This protein binds this small molecule.
Small molecule (SMILES): C[C@@H]1O[C@@H](CC(=O)O)[C@@H](O)[C@H](O)[C@@H]1O

Binding-site contacts:
Ligand atom C4 contacts residue ASP96 of chain 2.B at 3.5 Å.
Ligand atom O3 contacts residue ASP99 of chain 2.B at 2.6 Å (salt-bridge).
Ligand atom C4 contacts residue ASP104 of chain 2.B at 3.3 Å.
Ligand atom C3 contacts residue ASP104 of chain 2.B at 3.8 Å.
Ligand atom C3 contacts residue ASP99 of chain 2.B at 3.2 Å.
Ligand atom C5 contacts residue LYS1 of chain 2.D at 3.4 Å.
Ligand atom C1 contacts residue LYS1 of chain 2.D at 3.7 Å.
Ligand atom C7 contacts residue DLY2 of chain 2.D at 3.2 Å.
Ligand atom O4 contacts residue GLU95 of chain 2.B at 3.5 Å (salt-bridge).
Ligand atom O7A contacts residue DLY2 of chain 2.D at 3.6 Å (h-bond).
Ligand atom O4 contacts residue ASP96 of chain 2.B at 2.7 Å (salt-bridge).
Ligand atom C2 contacts residue CA1 of chain 2.H at 3.4 Å.
Ligand atom C1M contacts residue GLY114 of chain 3.B at 3.5 Å.
Ligand atom O5 contacts residue SER23 of chain 2.B at 3.0 Å (h-bond).
Ligand atom O2 contacts residue ASP104 of chain 2.B at 3.8 Å.
Ligand atom C1 contacts residue SER23 of chain 2.B at 3.9 Å.
Ligand atom C7 contacts residue LYS1 of chain 2.D at 1.4 Å.
Ligand atom O3 contacts residue CA1 of chain 2.H at 2.5 Å.
Ligand atom C4 contacts residue CA1 of chain 2.G at 3.4 Å.
Ligand atom O4 contacts residue ASP104 of chain 2.B at 3.3 Å (salt-bridge).
Ligand atom O5 contacts residue LYS1 of chain 2.D at 3.5 Å (salt-bridge).
Ligand atom O3 contacts residue ASP101 of chain 2.B at 2.9 Å (salt-bridge).
Ligand atom C2 contacts residue GLY114 of chain 3.B at 3.3 Å.
Ligand atom O2 contacts residue CA1 of chain 2.H at 2.5 Å.
Ligand atom O3 contacts residue CA1 of chain 2.G at 2.5 Å.
Ligand atom C1M contacts residue SER23 of chain 2.B at 3.7 Å.
Ligand atom C5 contacts residue SER22 of chain 2.B at 3.5 Å.
Ligand atom O4 contacts residue CA1 of chain 2.G at 2.6 Å.
Ligand atom O4 contacts residue ASP99 of chain 2.B at 3.7 Å.
Ligand atom C4 contacts residue SER22 of chain 2.B at 3.6 Å.
Ligand atom O5 contacts residue SER22 of chain 2.B at 3.5 Å (h-bond).
Ligand atom C3 contacts residue CA1 of chain 2.H at 3.4 Å.
Ligand atom C3 contacts residue CA1 of chain 2.G at 3.4 Å.
Ligand atom C6 contacts residue LYS1 of chain 2.D at 2.4 Å.
Ligand atom C4 contacts residue CA1 of chain 2.H at 3.8 Å.
Ligand atom O2 contacts residue ASN21 of chain 2.B at 3.0 Å (h-bond).
Ligand atom O3 contacts residue ASP104 of chain 2.B at 3.0 Å (salt-bridge).
Ligand atom O2 contacts residue SER22 of chain 2.B at 3.4 Å.
Ligand atom O2 contacts residue GLY114 of chain 3.B at 2.5 Å (h-bond).
Ligand atom O7A contacts residue LYS1 of chain 2.D at 2.4 Å (salt-bridge).

Sequence of chain 2.B:
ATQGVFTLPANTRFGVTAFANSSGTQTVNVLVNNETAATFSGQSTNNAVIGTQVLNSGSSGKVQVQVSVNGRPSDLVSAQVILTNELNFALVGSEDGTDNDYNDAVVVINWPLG

Sequence of chain 2.D:
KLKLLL

Sequence of chain 3.B:
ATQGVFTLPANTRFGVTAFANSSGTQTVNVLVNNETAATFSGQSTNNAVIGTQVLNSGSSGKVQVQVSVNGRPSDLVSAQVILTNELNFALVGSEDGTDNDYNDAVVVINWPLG